This protein binds this small molecule.
Small molecule (SMILES): CC(C)CCC[C@@H](C)[C@H]1CC[C@H]2[C@@H]3CC=C4C[C@@H](O)CC[C@]4(C)[C@H]3CC[C@]12C

Sequence of chain 1.F:
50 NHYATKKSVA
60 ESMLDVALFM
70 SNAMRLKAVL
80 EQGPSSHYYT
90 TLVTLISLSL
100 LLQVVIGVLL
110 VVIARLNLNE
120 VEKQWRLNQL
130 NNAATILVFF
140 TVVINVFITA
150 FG

Sequence of chain 1.C:
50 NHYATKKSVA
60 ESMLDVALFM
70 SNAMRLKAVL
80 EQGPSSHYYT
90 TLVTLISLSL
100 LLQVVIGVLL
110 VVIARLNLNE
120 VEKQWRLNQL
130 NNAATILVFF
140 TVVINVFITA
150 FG

Binding-site contacts:
Ligand atom C19 contacts residue ILE135 of chain 1.F at 3.6 Å (hydrophobic).
Ligand atom C4 contacts residue ASN131 of chain 1.F at 4.3 Å.
Ligand atom C18 contacts residue ILE135 of chain 1.F at 3.8 Å (hydrophobic).
Ligand atom C6 contacts residue ILE135 of chain 1.F at 4.3 Å (hydrophobic).
Ligand atom C19 contacts residue ALA132 of chain 1.F at 4.1 Å (hydrophobic).
Ligand atom O1 contacts residue ASN131 of chain 1.F at 4.1 Å.
Ligand atom C5 contacts residue ILE135 of chain 1.F at 4.2 Å (hydrophobic).
Ligand atom C4 contacts residue VAL111 of chain 1.C at 4.0 Å (hydrophobic).
Ligand atom C18 contacts residue LEU136 of chain 1.F at 3.8 Å (hydrophobic).
Ligand atom C10 contacts residue ILE135 of chain 1.F at 4.4 Å (hydrophobic).
Ligand atom C26 contacts residue PHE139 of chain 1.F at 3.7 Å (hydrophobic).
Ligand atom C2 contacts residue GLN128 of chain 1.F at 4.2 Å.
Ligand atom C8 contacts residue ILE135 of chain 1.F at 4.0 Å (hydrophobic).
Ligand atom C7 contacts residue ILE135 of chain 1.F at 4.4 Å (hydrophobic).
Ligand atom C19 contacts residue ASN131 of chain 1.F at 3.7 Å.